A small-molecule ligand and the protein it binds are described below.
Small molecule (SMILES): CC(=O)N[C@H]1[C@H](O[C@H]2[C@H](O)[C@@H](NC(C)=O)CO[C@@H]2CO)O[C@H](CO)[C@@H](O)[C@@H]1O

Binding-site contacts:
Ligand atom C4 contacts residue ASN1213 of chain 1.G at 4.2 Å.
Ligand atom N2 contacts residue ASN1213 of chain 1.G at 2.9 Å (h-bond).
Ligand atom O6 contacts residue VAL1209 of chain 1.G at 4.0 Å.
Ligand atom O7 contacts residue ALA1158 of chain 1.G at 3.4 Å (h-bond).
Ligand atom O4 contacts residue VAL1209 of chain 1.G at 3.6 Å (h-bond).
Ligand atom O5 contacts residue TYR1211 of chain 1.G at 4.3 Å.
Ligand atom O7 contacts residue ASN1213 of chain 1.G at 4.4 Å.
Ligand atom C2 contacts residue ASN1213 of chain 1.G at 2.5 Å.
Ligand atom O7 contacts residue PRO1161 of chain 1.G at 3.2 Å.
Ligand atom N2 contacts residue VAL1209 of chain 1.G at 4.1 Å.
Ligand atom C5 contacts residue VAL1209 of chain 1.G at 3.8 Å (hydrophobic).
Ligand atom C3 contacts residue ASN1213 of chain 1.G at 3.8 Å.
Ligand atom C1 contacts residue ASN1213 of chain 1.G at 1.5 Å.
Ligand atom C4 contacts residue VAL1209 of chain 1.G at 3.6 Å (hydrophobic).
Ligand atom C2 contacts residue VAL1209 of chain 1.G at 3.6 Å (hydrophobic).
Ligand atom C1 contacts residue VAL1209 of chain 1.G at 4.2 Å (hydrophobic).
Ligand atom C7 contacts residue ASN1213 of chain 1.G at 3.5 Å.
Ligand atom C8 contacts residue PRO1161 of chain 1.G at 3.5 Å (hydrophobic).
Ligand atom C6 contacts residue VAL1209 of chain 1.G at 3.2 Å (hydrophobic).
Ligand atom C5 contacts residue ASN1213 of chain 1.G at 3.7 Å.
Ligand atom C7 contacts residue PRO1161 of chain 1.G at 3.7 Å (hydrophobic).
Ligand atom O5 contacts residue VAL1209 of chain 1.G at 4.3 Å.
Ligand atom C7 contacts residue ALA1158 of chain 1.G at 4.4 Å (hydrophobic).
Ligand atom O5 contacts residue ASN1213 of chain 1.G at 2.5 Å (h-bond).
Ligand atom O7 contacts residue VAL1209 of chain 1.G at 3.3 Å.
Ligand atom C8 contacts residue ALA1158 of chain 1.G at 4.5 Å (hydrophobic).
Ligand atom C8 contacts residue ASN1213 of chain 1.G at 3.2 Å.
Ligand atom C7 contacts residue VAL1209 of chain 1.G at 3.9 Å (hydrophobic).

Sequence of chain 1.G:
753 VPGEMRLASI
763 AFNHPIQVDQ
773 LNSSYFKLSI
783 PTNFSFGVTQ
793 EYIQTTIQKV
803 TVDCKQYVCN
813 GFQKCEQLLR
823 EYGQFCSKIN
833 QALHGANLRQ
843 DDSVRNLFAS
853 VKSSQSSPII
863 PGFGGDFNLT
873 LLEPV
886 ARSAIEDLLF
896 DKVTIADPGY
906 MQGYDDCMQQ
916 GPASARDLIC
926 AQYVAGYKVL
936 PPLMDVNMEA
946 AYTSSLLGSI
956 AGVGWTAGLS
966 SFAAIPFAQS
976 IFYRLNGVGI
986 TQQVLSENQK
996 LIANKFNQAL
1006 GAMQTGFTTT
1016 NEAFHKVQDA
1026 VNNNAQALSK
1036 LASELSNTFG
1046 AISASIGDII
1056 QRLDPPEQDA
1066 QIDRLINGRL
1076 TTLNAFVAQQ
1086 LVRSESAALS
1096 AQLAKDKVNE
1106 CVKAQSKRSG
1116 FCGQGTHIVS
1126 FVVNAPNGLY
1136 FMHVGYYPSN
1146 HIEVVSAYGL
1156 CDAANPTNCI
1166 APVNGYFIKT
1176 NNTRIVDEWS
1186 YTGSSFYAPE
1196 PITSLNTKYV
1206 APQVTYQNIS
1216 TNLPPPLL